This protein binds this small molecule.
Small molecule (SMILES): CC(=O)N[C@@H]1[C@@H](O)[C@H](O)[C@@H](CO)O[C@H]1O

Sequence of chain 1.B:
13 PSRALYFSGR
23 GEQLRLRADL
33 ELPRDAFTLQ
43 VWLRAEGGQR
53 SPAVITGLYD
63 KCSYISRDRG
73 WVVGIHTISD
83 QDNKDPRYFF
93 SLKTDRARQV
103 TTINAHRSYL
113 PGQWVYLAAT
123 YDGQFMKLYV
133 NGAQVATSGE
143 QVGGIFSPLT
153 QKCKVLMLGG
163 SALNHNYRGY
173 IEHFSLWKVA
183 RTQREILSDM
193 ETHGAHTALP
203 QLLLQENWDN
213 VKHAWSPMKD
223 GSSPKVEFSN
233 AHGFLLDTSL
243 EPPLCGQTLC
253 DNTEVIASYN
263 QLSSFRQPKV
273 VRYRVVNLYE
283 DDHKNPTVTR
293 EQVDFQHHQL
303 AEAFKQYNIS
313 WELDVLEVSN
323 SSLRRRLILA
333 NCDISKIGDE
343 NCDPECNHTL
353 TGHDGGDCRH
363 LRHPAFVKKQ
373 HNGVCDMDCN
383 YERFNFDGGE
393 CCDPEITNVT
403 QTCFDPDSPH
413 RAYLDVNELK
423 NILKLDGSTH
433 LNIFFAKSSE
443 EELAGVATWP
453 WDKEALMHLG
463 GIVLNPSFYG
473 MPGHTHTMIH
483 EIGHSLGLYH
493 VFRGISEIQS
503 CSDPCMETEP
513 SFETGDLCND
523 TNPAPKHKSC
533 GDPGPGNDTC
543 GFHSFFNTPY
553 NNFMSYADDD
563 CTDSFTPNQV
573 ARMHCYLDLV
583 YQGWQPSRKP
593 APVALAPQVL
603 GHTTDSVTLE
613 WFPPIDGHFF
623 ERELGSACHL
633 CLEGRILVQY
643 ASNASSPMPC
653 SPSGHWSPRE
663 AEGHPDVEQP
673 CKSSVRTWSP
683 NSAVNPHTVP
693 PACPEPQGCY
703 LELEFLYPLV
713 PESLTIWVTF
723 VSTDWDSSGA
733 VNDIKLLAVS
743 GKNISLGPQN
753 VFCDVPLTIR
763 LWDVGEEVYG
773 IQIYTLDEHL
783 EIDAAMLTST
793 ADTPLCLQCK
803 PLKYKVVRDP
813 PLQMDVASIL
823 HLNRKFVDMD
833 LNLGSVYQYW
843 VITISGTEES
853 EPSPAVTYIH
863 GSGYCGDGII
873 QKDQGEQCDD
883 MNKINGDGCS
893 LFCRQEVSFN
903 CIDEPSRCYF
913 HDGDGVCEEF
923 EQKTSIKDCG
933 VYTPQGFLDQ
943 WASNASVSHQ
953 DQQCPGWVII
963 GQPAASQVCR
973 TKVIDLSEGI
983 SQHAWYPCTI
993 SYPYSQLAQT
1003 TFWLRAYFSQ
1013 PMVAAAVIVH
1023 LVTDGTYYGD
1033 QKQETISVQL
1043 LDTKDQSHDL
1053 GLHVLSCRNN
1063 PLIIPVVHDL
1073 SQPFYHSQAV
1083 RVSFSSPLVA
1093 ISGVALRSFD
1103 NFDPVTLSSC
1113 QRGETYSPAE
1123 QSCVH

Binding-site contacts:
Ligand atom C1 contacts residue ASP540 of chain 1.B at 4.4 Å.
Ligand atom O7 contacts residue ASN539 of chain 1.B at 4.1 Å.
Ligand atom C7 contacts residue ASN539 of chain 1.B at 3.7 Å.
Ligand atom C2 contacts residue ASN539 of chain 1.B at 2.5 Å.
Ligand atom C6 contacts residue ASP540 of chain 1.B at 3.7 Å.
Ligand atom O5 contacts residue ASP540 of chain 1.B at 3.7 Å.
Ligand atom O6 contacts residue ASP540 of chain 1.B at 3.6 Å (salt-bridge).
Ligand atom C3 contacts residue ASN539 of chain 1.B at 3.8 Å.
Ligand atom C5 contacts residue ASP540 of chain 1.B at 4.2 Å.
Ligand atom C7 contacts residue PRO537 of chain 1.B at 3.7 Å (hydrophobic).
Ligand atom C1 contacts residue ASN539 of chain 1.B at 1.4 Å.
Ligand atom N2 contacts residue ASN539 of chain 1.B at 2.9 Å (h-bond).
Ligand atom C4 contacts residue ASN539 of chain 1.B at 4.3 Å.
Ligand atom O5 contacts residue ASN539 of chain 1.B at 2.4 Å (h-bond).
Ligand atom C5 contacts residue ASN539 of chain 1.B at 3.7 Å.
Ligand atom C8 contacts residue PRO537 of chain 1.B at 3.7 Å (hydrophobic).
Ligand atom O7 contacts residue PRO537 of chain 1.B at 3.4 Å.